A small-molecule ligand and the protein it binds are described below.
Small molecule (SMILES): Nc1ncnc2c1ncn2[C@@H]1O[C@H](CO[P](=O)(O)O[P](=O)(O)NP(=O)(O)O)[C@@H](O)[C@H]1O

Binding-site contacts:
Ligand atom PG contacts residue ASP188 of chain 1.A at 3.4 Å.
Ligand atom O2' contacts residue GLU131 of chain 1.A at 2.7 Å (salt-bridge).
Ligand atom PG contacts residue MG1 of chain 1.D at 3.4 Å.
Ligand atom O3' contacts residue ARG6 of chain 1.B at 3.0 Å (salt-bridge).
Ligand atom N1 contacts residue ALA74 of chain 1.A at 3.4 Å.
Ligand atom O1G contacts residue LYS172 of chain 1.A at 2.8 Å (salt-bridge).
Ligand atom C6 contacts residue ALA74 of chain 1.A at 3.5 Å (hydrophobic).
Ligand atom O1G contacts residue MG1 of chain 1.E at 2.1 Å.
Ligand atom O1G contacts residue ASP188 of chain 1.A at 3.0 Å (salt-bridge).
Ligand atom O4' contacts residue VAL61 of chain 1.A at 3.5 Å.
Ligand atom C6 contacts residue LEU177 of chain 1.A at 3.4 Å (hydrophobic).
Ligand atom PB contacts residue MG1 of chain 1.D at 3.4 Å.
Ligand atom O1B contacts residue MG1 of chain 1.D at 2.1 Å.
Ligand atom O1A contacts residue ASP188 of chain 1.A at 3.1 Å.
Ligand atom N1 contacts residue VAL127 of chain 1.A at 3.2 Å (h-bond).
Ligand atom C5 contacts residue LEU177 of chain 1.A at 3.4 Å (hydrophobic).
Ligand atom N6 contacts residue MET124 of chain 1.A at 3.5 Å.
Ligand atom O2A contacts residue MG1 of chain 1.E at 2.0 Å.
Ligand atom N3B contacts residue MG1 of chain 1.E at 2.9 Å.
Ligand atom PB contacts residue LYS76 of chain 1.A at 3.5 Å.
Ligand atom C8 contacts residue THR187 of chain 1.A at 3.5 Å.
Ligand atom O3' contacts residue GLU174 of chain 1.A at 2.8 Å (salt-bridge).
Ligand atom PG contacts residue MG1 of chain 1.E at 2.9 Å.
Ligand atom O1A contacts residue LYS76 of chain 1.A at 2.9 Å (salt-bridge).
Ligand atom O5' contacts residue VAL61 of chain 1.A at 3.4 Å.
Ligand atom N3B contacts residue ASP188 of chain 1.A at 3.5 Å (salt-bridge).
Ligand atom O2G contacts residue ASP188 of chain 1.A at 3.1 Å (salt-bridge).
Ligand atom O3A contacts residue LYS76 of chain 1.A at 3.1 Å (salt-bridge).
Ligand atom O1B contacts residue LYS76 of chain 1.A at 2.9 Å (salt-bridge).
Ligand atom O2G contacts residue MG1 of chain 1.D at 2.1 Å.
Ligand atom O2A contacts residue ASP188 of chain 1.A at 2.8 Å (salt-bridge).
Ligand atom N6 contacts residue GLU125 of chain 1.A at 3.0 Å (salt-bridge).
Ligand atom O3' contacts residue GLU131 of chain 1.A at 3.0 Å (salt-bridge).
Ligand atom PG contacts residue SER9 of chain 1.B at 3.4 Å.
Ligand atom O3G contacts residue SER9 of chain 1.B at 3.0 Å (h-bond).
Ligand atom PA contacts residue MG1 of chain 1.E at 3.5 Å.
Ligand atom N7 contacts residue THR187 of chain 1.A at 2.8 Å (h-bond).
Ligand atom O2G contacts residue SER9 of chain 1.B at 2.6 Å (h-bond).
Ligand atom O1B contacts residue ASP188 of chain 1.A at 2.9 Å (salt-bridge).
Ligand atom O2A contacts residue ASN175 of chain 1.A at 3.1 Å (h-bond).

Sequence of chain 1.B:
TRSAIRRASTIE

Sequence of chain 1.A:
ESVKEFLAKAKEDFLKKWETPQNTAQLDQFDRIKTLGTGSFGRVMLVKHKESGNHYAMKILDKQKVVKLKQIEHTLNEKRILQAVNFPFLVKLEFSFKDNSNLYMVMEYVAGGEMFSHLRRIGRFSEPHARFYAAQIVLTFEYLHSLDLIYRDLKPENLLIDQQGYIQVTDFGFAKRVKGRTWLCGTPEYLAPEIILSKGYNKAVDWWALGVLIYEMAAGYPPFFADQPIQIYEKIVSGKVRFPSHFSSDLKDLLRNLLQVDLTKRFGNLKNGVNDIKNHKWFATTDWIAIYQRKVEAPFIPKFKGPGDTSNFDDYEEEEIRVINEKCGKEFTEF